Sequence of chain 1.B:
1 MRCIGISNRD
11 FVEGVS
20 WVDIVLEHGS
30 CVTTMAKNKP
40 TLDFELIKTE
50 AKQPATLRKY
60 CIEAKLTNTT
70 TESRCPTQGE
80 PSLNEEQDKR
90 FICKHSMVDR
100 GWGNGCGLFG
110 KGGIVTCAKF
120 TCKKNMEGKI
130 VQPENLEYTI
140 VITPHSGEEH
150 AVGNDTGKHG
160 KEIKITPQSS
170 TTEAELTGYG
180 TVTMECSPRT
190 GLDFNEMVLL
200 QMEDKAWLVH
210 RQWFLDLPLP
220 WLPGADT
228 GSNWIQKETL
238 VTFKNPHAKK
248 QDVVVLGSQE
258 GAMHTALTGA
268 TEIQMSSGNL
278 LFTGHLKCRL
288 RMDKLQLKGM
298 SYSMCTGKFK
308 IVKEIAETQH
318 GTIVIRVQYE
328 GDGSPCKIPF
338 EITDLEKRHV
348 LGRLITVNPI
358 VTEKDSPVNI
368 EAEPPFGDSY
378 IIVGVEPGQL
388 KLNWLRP

Sequence of chain 1.D:
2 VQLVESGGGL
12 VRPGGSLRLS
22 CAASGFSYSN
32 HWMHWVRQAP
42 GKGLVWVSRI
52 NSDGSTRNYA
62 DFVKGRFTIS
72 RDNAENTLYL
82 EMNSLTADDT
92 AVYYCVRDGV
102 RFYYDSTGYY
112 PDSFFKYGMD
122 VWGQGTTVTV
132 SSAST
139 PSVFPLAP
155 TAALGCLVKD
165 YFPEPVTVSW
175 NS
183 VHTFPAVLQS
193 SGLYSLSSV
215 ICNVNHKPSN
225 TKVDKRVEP

A protein and the small-molecule ligand that binds it are described below.
Small molecule (SMILES): CC(=O)N[C@@H]1[C@@H](O)[C@H](O)[C@@H](CO)O[C@H]1O

Binding-site contacts:
Ligand atom C3 contacts residue ASN67 of chain 1.B at 3.8 Å.
Ligand atom N2 contacts residue ASN67 of chain 1.B at 2.9 Å (h-bond).
Ligand atom O7 contacts residue ASN67 of chain 1.B at 4.4 Å.
Ligand atom O7 contacts residue THR66 of chain 1.B at 3.5 Å (h-bond).
Ligand atom C2 contacts residue ASN67 of chain 1.B at 2.5 Å.
Ligand atom C7 contacts residue ASN67 of chain 1.B at 4.1 Å.
Ligand atom O4 contacts residue GLY66 of chain 1.D at 4.1 Å.
Ligand atom C8 contacts residue THR66 of chain 1.B at 4.0 Å.
Ligand atom O6 contacts residue LYS118 of chain 1.B at 4.3 Å.
Ligand atom C4 contacts residue ASN67 of chain 1.B at 4.2 Å.
Ligand atom C3 contacts residue GLY66 of chain 1.D at 4.4 Å.
Ligand atom C7 contacts residue THR66 of chain 1.B at 3.6 Å.
Ligand atom C1 contacts residue ASN67 of chain 1.B at 1.4 Å.
Ligand atom N2 contacts residue THR66 of chain 1.B at 4.2 Å.
Ligand atom C2 contacts residue THR66 of chain 1.B at 4.5 Å.
Ligand atom O5 contacts residue ASN67 of chain 1.B at 2.4 Å (h-bond).
Ligand atom C5 contacts residue ASN67 of chain 1.B at 3.6 Å.